Sequence of chain 1.F:
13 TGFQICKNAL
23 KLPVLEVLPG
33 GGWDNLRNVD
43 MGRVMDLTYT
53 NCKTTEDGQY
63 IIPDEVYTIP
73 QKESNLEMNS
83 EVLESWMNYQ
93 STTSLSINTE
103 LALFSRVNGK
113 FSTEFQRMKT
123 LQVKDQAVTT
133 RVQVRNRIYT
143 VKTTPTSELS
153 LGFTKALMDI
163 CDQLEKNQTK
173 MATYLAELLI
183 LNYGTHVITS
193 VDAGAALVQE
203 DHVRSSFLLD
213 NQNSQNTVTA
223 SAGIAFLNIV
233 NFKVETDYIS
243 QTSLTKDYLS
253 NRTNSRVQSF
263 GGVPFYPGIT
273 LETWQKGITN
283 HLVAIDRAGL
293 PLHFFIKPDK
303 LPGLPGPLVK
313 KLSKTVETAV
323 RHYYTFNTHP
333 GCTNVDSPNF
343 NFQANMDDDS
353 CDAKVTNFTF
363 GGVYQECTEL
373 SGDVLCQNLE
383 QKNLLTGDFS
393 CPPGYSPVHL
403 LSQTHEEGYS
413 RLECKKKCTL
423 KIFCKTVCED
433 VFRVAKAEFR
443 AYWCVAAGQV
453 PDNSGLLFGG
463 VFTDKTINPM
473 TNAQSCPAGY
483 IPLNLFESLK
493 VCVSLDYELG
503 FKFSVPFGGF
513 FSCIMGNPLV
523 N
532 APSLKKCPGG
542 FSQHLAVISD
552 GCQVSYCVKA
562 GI

This protein binds this small molecule.
Small molecule (SMILES): CC(=O)N[C@@H]1[C@@H](O)[C@H](O)[C@@H](CO)O[C@H]1O

Binding-site contacts:
Ligand atom C1 contacts residue ASN253 of chain 1.F at 1.4 Å.
Ligand atom C8 contacts residue VAL205 of chain 1.F at 3.6 Å (hydrophobic).
Ligand atom O7 contacts residue ASN253 of chain 1.F at 3.7 Å.
Ligand atom C6 contacts residue LEU251 of chain 1.F at 3.7 Å (hydrophobic).
Ligand atom N2 contacts residue SER207 of chain 1.F at 3.4 Å (h-bond).
Ligand atom C2 contacts residue ASN253 of chain 1.F at 2.5 Å.
Ligand atom C7 contacts residue VAL205 of chain 1.F at 4.4 Å (hydrophobic).
Ligand atom C1 contacts residue SER207 of chain 1.F at 4.1 Å.
Ligand atom C4 contacts residue ASN253 of chain 1.F at 4.2 Å.
Ligand atom N2 contacts residue VAL205 of chain 1.F at 4.1 Å.
Ligand atom O6 contacts residue LEU251 of chain 1.F at 3.8 Å.
Ligand atom C3 contacts residue ASN253 of chain 1.F at 3.8 Å.
Ligand atom N2 contacts residue ASN253 of chain 1.F at 2.9 Å (h-bond).
Ligand atom O5 contacts residue ASN253 of chain 1.F at 2.4 Å (h-bond).
Ligand atom O3 contacts residue SER207 of chain 1.F at 3.9 Å.
Ligand atom C7 contacts residue ASN253 of chain 1.F at 3.5 Å.
Ligand atom C2 contacts residue SER207 of chain 1.F at 3.2 Å.
Ligand atom C8 contacts residue THR255 of chain 1.F at 4.5 Å.
Ligand atom C3 contacts residue SER207 of chain 1.F at 4.1 Å.
Ligand atom C5 contacts residue ASN253 of chain 1.F at 3.6 Å.
Ligand atom O5 contacts residue LEU251 of chain 1.F at 4.3 Å.